Sequence of chain 11.A:
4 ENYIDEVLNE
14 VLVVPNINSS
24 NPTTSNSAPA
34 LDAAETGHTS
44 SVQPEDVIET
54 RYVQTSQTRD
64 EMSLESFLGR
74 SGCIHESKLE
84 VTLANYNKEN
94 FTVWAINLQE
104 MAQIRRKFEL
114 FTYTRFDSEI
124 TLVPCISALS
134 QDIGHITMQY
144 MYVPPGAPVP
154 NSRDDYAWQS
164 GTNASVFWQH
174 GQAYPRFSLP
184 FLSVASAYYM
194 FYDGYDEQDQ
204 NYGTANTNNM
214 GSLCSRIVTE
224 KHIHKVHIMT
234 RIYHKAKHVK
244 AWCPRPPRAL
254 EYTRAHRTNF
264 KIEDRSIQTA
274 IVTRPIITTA

The small molecule below binds the protein below.
Small molecule (SMILES): CCOc1noc2cc(OCCC3CCN(c4ccc(C)nn4)CC3)ccc12

Binding-site contacts:
Ligand atom C04 contacts residue ASN211 of chain 11.A at 3.4 Å.
Ligand atom C04 contacts residue MET213 of chain 11.A at 3.9 Å (hydrophobic).
Ligand atom C22 contacts residue ILE99 of chain 11.A at 3.9 Å (hydrophobic).
Ligand atom C18 contacts residue TYR145 of chain 11.A at 3.8 Å (hydrophobic).
Ligand atom C15 contacts residue LEU182 of chain 11.A at 3.7 Å (hydrophobic).
Ligand atom C27 contacts residue PHE180 of chain 11.A at 3.2 Å (hydrophobic).
Ligand atom C05 contacts residue LEU101 of chain 11.A at 3.9 Å (hydrophobic).
Ligand atom C28 contacts residue MET144 of chain 11.A at 3.8 Å (hydrophobic).
Ligand atom C21 contacts residue ILE123 of chain 11.A at 3.8 Å (hydrophobic).
Ligand atom C17 contacts residue LEU182 of chain 11.A at 3.7 Å (hydrophobic).
Ligand atom O23 contacts residue LEU216 of chain 11.A at 3.7 Å.
Ligand atom N24 contacts residue LEU216 of chain 11.A at 3.5 Å.
Ligand atom C25 contacts residue PHE180 of chain 11.A at 3.5 Å (hydrophobic).
Ligand atom N07 contacts residue LEU101 of chain 11.A at 3.7 Å.
Ligand atom C03 contacts residue ASN211 of chain 11.A at 3.1 Å.
Ligand atom N24 contacts residue PHE180 of chain 11.A at 3.6 Å.
Ligand atom C28 contacts residue TYR145 of chain 11.A at 3.3 Å (hydrophobic).
Ligand atom O26 contacts residue PHE180 of chain 11.A at 3.7 Å.
Ligand atom C28 contacts residue TYR143 of chain 11.A at 3.4 Å (hydrophobic).
Ligand atom C01 contacts residue THR207 of chain 11.A at 2.9 Å.
Ligand atom C19 contacts residue LEU182 of chain 11.A at 3.6 Å (hydrophobic).
Ligand atom O26 contacts residue TYR145 of chain 11.A at 3.2 Å.
Ligand atom C09 contacts residue TYR191 of chain 11.A at 3.6 Å (hydrophobic).
Ligand atom C14 contacts residue HIS237 of chain 11.A at 3.5 Å.
Ligand atom C12 contacts residue ILE99 of chain 11.A at 3.7 Å (hydrophobic).
Ligand atom C13 contacts residue MET213 of chain 11.A at 3.4 Å (hydrophobic).
Ligand atom C18 contacts residue ILE99 of chain 11.A at 3.8 Å (hydrophobic).
Ligand atom C28 contacts residue ALA167 of chain 11.A at 3.1 Å (hydrophobic).
Ligand atom O16 contacts residue ILE99 of chain 11.A at 3.6 Å.
Ligand atom C17 contacts residue ILE99 of chain 11.A at 3.8 Å (hydrophobic).
Ligand atom C14 contacts residue SER121 of chain 11.A at 3.5 Å.
Ligand atom C18 contacts residue LEU182 of chain 11.A at 3.2 Å (hydrophobic).
Ligand atom C15 contacts residue ILE123 of chain 11.A at 3.6 Å (hydrophobic).
Ligand atom C10 contacts residue TYR191 of chain 11.A at 3.7 Å (hydrophobic).
Ligand atom N08 contacts residue LEU101 of chain 11.A at 3.8 Å.
Ligand atom N06 contacts residue LEU101 of chain 11.A at 3.2 Å.
Ligand atom C22 contacts residue ILE123 of chain 11.A at 3.6 Å (hydrophobic).
Ligand atom C09 contacts residue LEU101 of chain 11.A at 3.8 Å (hydrophobic).
Ligand atom C19 contacts residue TYR145 of chain 11.A at 3.2 Å (hydrophobic).
Ligand atom C01 contacts residue TYR192 of chain 11.A at 2.9 Å (hydrophobic).